The small molecule below binds the protein below.
Small molecule (SMILES): CC(C)=CCCC(C)=CCS[P](=O)(O)OP(=O)(O)O

Sequence of chain 1.E:
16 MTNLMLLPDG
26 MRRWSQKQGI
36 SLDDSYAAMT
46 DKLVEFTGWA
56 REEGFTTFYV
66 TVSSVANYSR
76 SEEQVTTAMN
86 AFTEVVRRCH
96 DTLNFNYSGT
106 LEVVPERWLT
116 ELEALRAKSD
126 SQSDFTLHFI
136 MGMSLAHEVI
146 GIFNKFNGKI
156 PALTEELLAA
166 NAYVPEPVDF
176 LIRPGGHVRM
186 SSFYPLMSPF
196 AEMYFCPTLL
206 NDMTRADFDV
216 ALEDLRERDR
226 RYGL

Binding-site contacts:
Ligand atom O3B contacts residue MG1 of chain 1.U at 2.3 Å.
Ligand atom PB contacts residue MG1 of chain 1.U at 3.5 Å.
Ligand atom C7 contacts residue ALA83 of chain 1.E at 3.6 Å (hydrophobic).
Ligand atom C9 contacts residue ALA83 of chain 1.E at 3.6 Å (hydrophobic).
Ligand atom O3B contacts residue DMA1 of chain 1.W at 3.2 Å (h-bond).
Ligand atom O3B contacts residue ASP24 of chain 1.E at 3.3 Å (salt-bridge).
Ligand atom O2A contacts residue ARG28 of chain 1.E at 2.7 Å (salt-bridge).
Ligand atom PA contacts residue GLY25 of chain 1.E at 3.7 Å.
Ligand atom O1A contacts residue MG1 of chain 1.U at 2.6 Å.
Ligand atom C8 contacts residue TYR73 of chain 1.E at 3.5 Å (hydrophobic).
Ligand atom O1B contacts residue MET26 of chain 1.E at 3.2 Å (h-bond).
Ligand atom O1A contacts residue ASP24 of chain 1.E at 2.9 Å (salt-bridge).
Ligand atom C6 contacts residue ALA83 of chain 1.E at 3.6 Å (hydrophobic).
Ligand atom O3B contacts residue ARG75 of chain 1.E at 3.4 Å (salt-bridge).
Ligand atom PA contacts residue MG1 of chain 1.U at 3.6 Å.
Ligand atom O2B contacts residue ARG27 of chain 1.E at 3.0 Å (salt-bridge).
Ligand atom S1 contacts residue MET26 of chain 1.E at 3.5 Å (h-bond).
Ligand atom C3 contacts residue DMA1 of chain 1.W at 3.6 Å.
Ligand atom O2B contacts residue ARG75 of chain 1.E at 2.8 Å (salt-bridge).
Ligand atom O2A contacts residue GLY25 of chain 1.E at 3.3 Å.
Ligand atom C10 contacts residue DMA1 of chain 1.W at 3.6 Å.
Ligand atom S1 contacts residue ASP24 of chain 1.E at 3.7 Å.
Ligand atom S1 contacts residue GLY25 of chain 1.E at 3.6 Å.
Ligand atom O3B contacts residue ARG27 of chain 1.E at 3.6 Å (salt-bridge).
Ligand atom PA contacts residue ARG28 of chain 1.E at 3.6 Å.
Ligand atom C1 contacts residue PRO23 of chain 1.E at 3.3 Å (hydrophobic).
Ligand atom O1A contacts residue ARG28 of chain 1.E at 2.9 Å (salt-bridge).
Ligand atom PB contacts residue ARG27 of chain 1.E at 3.7 Å.
Ligand atom C1 contacts residue ASP24 of chain 1.E at 3.6 Å.
Ligand atom O1A contacts residue GLY25 of chain 1.E at 3.3 Å (h-bond).
Ligand atom O3A contacts residue ARG27 of chain 1.E at 3.2 Å (salt-bridge).
Ligand atom C10 contacts residue PHE87 of chain 1.E at 3.7 Å (hydrophobic).
Ligand atom C2 contacts residue DMA1 of chain 1.W at 3.3 Å.
Ligand atom C9 contacts residue VAL67 of chain 1.E at 3.7 Å (hydrophobic).
Ligand atom C9 contacts residue SER68 of chain 1.E at 3.7 Å.
Ligand atom O2A contacts residue ARG27 of chain 1.E at 3.3 Å (salt-bridge).
Ligand atom O1B contacts residue ARG27 of chain 1.E at 3.0 Å (salt-bridge).
Ligand atom O2A contacts residue MET26 of chain 1.E at 3.7 Å.
Ligand atom C9 contacts residue MET84 of chain 1.E at 3.5 Å (hydrophobic).
Ligand atom C5 contacts residue ALA83 of chain 1.E at 3.6 Å (hydrophobic).